This protein binds this small molecule.
Small molecule (SMILES): CC(=O)N[C@@H]1[C@@H](O)[C@H](O)[C@@H](CO)O[C@H]1O

Binding-site contacts:
Ligand atom C5 contacts residue ASN9 of chain 1.C at 3.5 Å.
Ligand atom C1 contacts residue GLY8 of chain 1.C at 4.2 Å.
Ligand atom C4 contacts residue ASN9 of chain 1.C at 4.3 Å.
Ligand atom O7 contacts residue GLY8 of chain 1.C at 3.3 Å (h-bond).
Ligand atom C1 contacts residue ASN9 of chain 1.C at 1.4 Å.
Ligand atom C3 contacts residue ASN9 of chain 1.C at 3.9 Å.
Ligand atom C2 contacts residue ASN9 of chain 1.C at 2.8 Å.
Ligand atom C7 contacts residue ASN9 of chain 1.C at 3.8 Å.
Ligand atom N2 contacts residue ASN9 of chain 1.C at 3.4 Å (h-bond).
Ligand atom O7 contacts residue ASN9 of chain 1.C at 3.9 Å.
Ligand atom O6 contacts residue ASN9 of chain 1.C at 4.3 Å.
Ligand atom C7 contacts residue GLY8 of chain 1.C at 4.1 Å.
Ligand atom O5 contacts residue ASN9 of chain 1.C at 2.4 Å (h-bond).

Sequence of chain 1.C:
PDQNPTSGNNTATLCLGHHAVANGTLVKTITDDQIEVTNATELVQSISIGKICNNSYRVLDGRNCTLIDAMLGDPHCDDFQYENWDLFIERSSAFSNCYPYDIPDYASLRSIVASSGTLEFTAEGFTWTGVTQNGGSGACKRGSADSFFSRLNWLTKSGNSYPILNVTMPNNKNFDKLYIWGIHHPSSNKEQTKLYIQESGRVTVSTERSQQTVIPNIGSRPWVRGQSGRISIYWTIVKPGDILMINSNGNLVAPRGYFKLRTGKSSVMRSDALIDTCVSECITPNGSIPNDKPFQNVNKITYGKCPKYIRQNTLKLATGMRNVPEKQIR